Binding-site contacts:
Ligand atom O20 contacts residue SER40 of chain 1.C at 2.3 Å (h-bond).
Ligand atom C11 contacts residue PHE96 of chain 1.C at 3.6 Å (hydrophobic).
Ligand atom C09 contacts residue THR62 of chain 1.C at 3.4 Å.
Ligand atom N18 contacts residue LEU38 of chain 1.C at 3.6 Å.
Ligand atom C22 contacts residue TRP134 of chain 1.B at 3.6 Å (hydrophobic).
Ligand atom O20 contacts residue ASN36 of chain 1.C at 3.0 Å (h-bond).
Ligand atom N21 contacts residue VAL61 of chain 1.C at 3.4 Å.
Ligand atom O20 contacts residue TYR57 of chain 1.C at 2.8 Å (h-bond).
Ligand atom C09 contacts residue THR64 of chain 1.C at 3.6 Å.
Ligand atom C17 contacts residue TRP121 of chain 1.C at 3.7 Å (hydrophobic).
Ligand atom C19 contacts residue LEU38 of chain 1.C at 3.5 Å (hydrophobic).
Ligand atom C07 contacts residue SER99 of chain 1.C at 3.4 Å.
Ligand atom C03 contacts residue ARG138 of chain 1.C at 3.2 Å.
Ligand atom C19 contacts residue SER40 of chain 1.C at 3.4 Å.
Ligand atom C13 contacts residue THR59 of chain 1.C at 3.5 Å.
Ligand atom C03 contacts residue ALA63 of chain 1.C at 3.4 Å (hydrophobic).
Ligand atom C10 contacts residue PHE96 of chain 1.C at 3.6 Å (hydrophobic).
Ligand atom S15 contacts residue THR101 of chain 1.C at 3.6 Å (h-bond).
Ligand atom C07 contacts residue SER97 of chain 1.C at 3.6 Å.
Ligand atom S15 contacts residue TRP94 of chain 1.C at 3.6 Å.
Ligand atom O08 contacts residue SER97 of chain 1.C at 3.6 Å.
Ligand atom C19 contacts residue TYR57 of chain 1.C at 3.5 Å (hydrophobic).
Ligand atom O08 contacts residue SER99 of chain 1.C at 2.6 Å (h-bond).
Ligand atom C14 contacts residue TRP134 of chain 1.B at 3.7 Å (hydrophobic).
Ligand atom C26 contacts residue THR64 of chain 1.C at 3.3 Å.
Ligand atom C26 contacts residue ALA63 of chain 1.C at 3.2 Å (hydrophobic).
Ligand atom C19 contacts residue ASN142 of chain 1.C at 3.6 Å.
Ligand atom O08 contacts residue LEU123 of chain 1.C at 3.5 Å.
Ligand atom N27 contacts residue ALA63 of chain 1.C at 3.2 Å.
Ligand atom N21 contacts residue THR59 of chain 1.C at 3.1 Å (h-bond).
Ligand atom O28 contacts residue ALA63 of chain 1.C at 3.7 Å.
Ligand atom N06 contacts residue THR64 of chain 1.C at 3.4 Å.
Ligand atom C16 contacts residue TRP121 of chain 1.C at 3.4 Å (hydrophobic).
Ligand atom C12 contacts residue TRP94 of chain 1.C at 3.5 Å (hydrophobic).
Ligand atom C17 contacts residue ASN142 of chain 1.C at 3.5 Å.
Ligand atom C13 contacts residue TRP94 of chain 1.C at 3.5 Å (hydrophobic).
Ligand atom C01 contacts residue ARG138 of chain 1.C at 3.5 Å.
Ligand atom C11 contacts residue TRP94 of chain 1.C at 3.6 Å (hydrophobic).
Ligand atom N18 contacts residue ASN142 of chain 1.C at 2.5 Å (h-bond).
Ligand atom C01 contacts residue SER125 of chain 1.C at 3.2 Å.

Sequence of chain 1.B:
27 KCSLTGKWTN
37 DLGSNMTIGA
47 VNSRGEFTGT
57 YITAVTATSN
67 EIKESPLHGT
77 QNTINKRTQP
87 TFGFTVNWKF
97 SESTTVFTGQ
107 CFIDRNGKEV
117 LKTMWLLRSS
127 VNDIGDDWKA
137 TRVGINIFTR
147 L

Sequence of chain 1.C:
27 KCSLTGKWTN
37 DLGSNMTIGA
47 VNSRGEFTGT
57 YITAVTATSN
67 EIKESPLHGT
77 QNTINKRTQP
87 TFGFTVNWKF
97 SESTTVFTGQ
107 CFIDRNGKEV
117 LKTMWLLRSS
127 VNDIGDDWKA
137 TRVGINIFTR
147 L

The protein below binds the small molecule below.
Small molecule (SMILES): CC1(C)CC(NC(=O)CCCCC[C@@H]2SC[C@@H]3NC(=O)N[C@@H]32)CC(C)(C)N1O